Sequence of chain 1.B:
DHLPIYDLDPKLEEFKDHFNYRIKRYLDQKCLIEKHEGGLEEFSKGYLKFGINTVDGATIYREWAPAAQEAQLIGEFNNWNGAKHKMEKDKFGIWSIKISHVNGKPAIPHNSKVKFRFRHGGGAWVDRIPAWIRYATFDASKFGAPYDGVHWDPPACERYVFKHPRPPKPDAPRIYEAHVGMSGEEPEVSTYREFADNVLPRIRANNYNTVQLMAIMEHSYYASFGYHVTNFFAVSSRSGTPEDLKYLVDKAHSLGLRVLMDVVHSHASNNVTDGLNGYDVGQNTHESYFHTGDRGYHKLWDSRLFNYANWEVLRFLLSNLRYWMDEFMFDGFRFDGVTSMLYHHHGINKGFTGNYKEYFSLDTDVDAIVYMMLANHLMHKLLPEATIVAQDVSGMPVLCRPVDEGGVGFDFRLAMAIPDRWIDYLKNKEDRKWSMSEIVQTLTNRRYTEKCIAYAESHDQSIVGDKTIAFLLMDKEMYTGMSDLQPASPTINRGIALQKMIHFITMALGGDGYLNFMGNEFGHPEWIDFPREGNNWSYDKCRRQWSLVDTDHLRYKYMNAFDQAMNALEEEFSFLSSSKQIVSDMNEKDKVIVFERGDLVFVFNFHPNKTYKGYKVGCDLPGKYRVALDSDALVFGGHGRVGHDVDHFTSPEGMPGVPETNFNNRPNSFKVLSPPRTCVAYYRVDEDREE

A small-molecule ligand and the protein it binds are described below.
Small molecule (SMILES): OC[C@H]1O[C@@H](O)[C@H](O)[C@@H](O)[C@@H]1O

Binding-site contacts:
Ligand atom O1 contacts residue ASP156 of chain 1.B at 3.9 Å.
Ligand atom C5 contacts residue LYS123 of chain 1.B at 3.9 Å.
Ligand atom O6 contacts residue ASP135 of chain 1.B at 2.8 Å (salt-bridge).
Ligand atom C6 contacts residue ASP135 of chain 1.B at 3.5 Å.
Ligand atom O6 contacts residue LYS123 of chain 1.B at 4.0 Å.
Ligand atom C4 contacts residue TRP88 of chain 1.B at 4.5 Å (hydrophobic).
Ligand atom C6 contacts residue LYS123 of chain 1.B at 3.5 Å.
Ligand atom C6 contacts residue ILE82 of chain 1.B at 4.3 Å (hydrophobic).
Ligand atom O3 contacts residue TRP88 of chain 1.B at 3.7 Å.
Ligand atom O6 contacts residue ARG125 of chain 1.B at 4.4 Å.
Ligand atom O1 contacts residue TRP88 of chain 1.B at 4.1 Å.
Ligand atom C6 contacts residue TRP88 of chain 1.B at 4.5 Å (hydrophobic).
Ligand atom C3 contacts residue TRP88 of chain 1.B at 4.4 Å (hydrophobic).
Ligand atom O5 contacts residue TRP88 of chain 1.B at 4.2 Å.
Ligand atom O5 contacts residue LYS123 of chain 1.B at 3.6 Å (salt-bridge).
Ligand atom C2 contacts residue TRP88 of chain 1.B at 4.1 Å (hydrophobic).